Sequence of chain 1.A:
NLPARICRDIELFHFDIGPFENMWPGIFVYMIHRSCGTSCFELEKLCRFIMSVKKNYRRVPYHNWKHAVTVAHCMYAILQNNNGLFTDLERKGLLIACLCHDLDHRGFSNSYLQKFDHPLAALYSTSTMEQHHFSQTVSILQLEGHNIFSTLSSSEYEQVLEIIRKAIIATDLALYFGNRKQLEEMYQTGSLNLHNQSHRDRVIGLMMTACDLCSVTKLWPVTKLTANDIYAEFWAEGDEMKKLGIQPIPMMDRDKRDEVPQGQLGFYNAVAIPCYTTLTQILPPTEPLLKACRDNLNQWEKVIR

The protein below binds the small molecule below.
Small molecule (SMILES): Cn1cc(-c2ccncc2)c(-c2ccc(OCc3ccc4ccccc4n3)cc2)n1

Binding-site contacts:
Ligand atom C15 contacts residue MET299 of chain 1.A at 3.6 Å (hydrophobic).
Ligand atom C3 contacts residue PHE282 of chain 1.A at 3.4 Å (hydrophobic).
Ligand atom C24 contacts residue PRO298 of chain 1.A at 3.7 Å (hydrophobic).
Ligand atom C8 contacts residue PHE315 of chain 1.A at 3.6 Å (hydrophobic).
Ligand atom O13 contacts residue MET299 of chain 1.A at 3.5 Å.
Ligand atom N16 contacts residue MET299 of chain 1.A at 3.7 Å.
Ligand atom C23 contacts residue VAL308 of chain 1.A at 3.6 Å (hydrophobic).
Ligand atom C22 contacts residue MET299 of chain 1.A at 3.7 Å (hydrophobic).
Ligand atom C7 contacts residue GLN312 of chain 1.A at 3.3 Å.
Ligand atom C7 contacts residue PHE282 of chain 1.A at 3.6 Å (hydrophobic).
Ligand atom C24 contacts residue LYS304 of chain 1.A at 3.4 Å.
Ligand atom C6 contacts residue TYR110 of chain 1.A at 3.5 Å (hydrophobic).
Ligand atom N16 contacts residue TYR279 of chain 1.A at 2.9 Å (h-bond).
Ligand atom C20 contacts residue MET299 of chain 1.A at 3.6 Å (hydrophobic).
Ligand atom O13 contacts residue GLN312 of chain 1.A at 3.5 Å (h-bond).
Ligand atom C21 contacts residue TYR279 of chain 1.A at 3.6 Å (hydrophobic).
Ligand atom C4 contacts residue PHE315 of chain 1.A at 3.3 Å (hydrophobic).
Ligand atom C18 contacts residue TYR279 of chain 1.A at 3.7 Å (hydrophobic).
Ligand atom N28 contacts residue LEU261 of chain 1.A at 3.6 Å.
Ligand atom C14 contacts residue MET299 of chain 1.A at 3.7 Å (hydrophobic).
Ligand atom O13 contacts residue TYR279 of chain 1.A at 2.9 Å (h-bond).
Ligand atom C22 contacts residue PRO298 of chain 1.A at 3.6 Å (hydrophobic).
Ligand atom C17 contacts residue GLY311 of chain 1.A at 3.6 Å.
Ligand atom C11 contacts residue MET299 of chain 1.A at 3.6 Å (hydrophobic).
Ligand atom C8 contacts residue MET299 of chain 1.A at 3.7 Å (hydrophobic).
Ligand atom C15 contacts residue GLY311 of chain 1.A at 3.4 Å.
Ligand atom C18 contacts residue MET299 of chain 1.A at 3.6 Å (hydrophobic).
Ligand atom C21 contacts residue VAL308 of chain 1.A at 3.7 Å (hydrophobic).
Ligand atom C18 contacts residue GLY311 of chain 1.A at 3.7 Å.
Ligand atom C9 contacts residue VAL264 of chain 1.A at 3.6 Å (hydrophobic).
Ligand atom C7 contacts residue TYR279 of chain 1.A at 3.7 Å (hydrophobic).
Ligand atom C14 contacts residue GLY311 of chain 1.A at 3.5 Å.
Ligand atom C23 contacts residue LYS304 of chain 1.A at 3.4 Å.
Ligand atom C27 contacts residue LEU261 of chain 1.A at 3.5 Å (hydrophobic).
Ligand atom C24 contacts residue GLU307 of chain 1.A at 3.6 Å.
Ligand atom C30 contacts residue LEU261 of chain 1.A at 3.6 Å (hydrophobic).
Ligand atom C11 contacts residue GLN312 of chain 1.A at 3.5 Å.
Ligand atom N16 contacts residue GLY311 of chain 1.A at 3.5 Å.
Ligand atom C23 contacts residue GLU307 of chain 1.A at 3.7 Å.
Ligand atom C11 contacts residue TYR279 of chain 1.A at 3.7 Å (hydrophobic).